Binding-site contacts:
Ligand atom C7 contacts residue GLU87 of chain 1.B at 4.2 Å.
Ligand atom O5 contacts residue ASN137 of chain 1.B at 2.5 Å (h-bond).
Ligand atom C2 contacts residue ASN137 of chain 1.B at 2.5 Å.
Ligand atom O7 contacts residue GLU87 of chain 1.B at 3.1 Å (salt-bridge).
Ligand atom C7 contacts residue ASN137 of chain 1.B at 3.1 Å.
Ligand atom O7 contacts residue ASN137 of chain 1.B at 3.3 Å (h-bond).
Ligand atom C1 contacts residue GLU87 of chain 1.B at 4.3 Å.
Ligand atom C1 contacts residue ASN137 of chain 1.B at 1.4 Å.
Ligand atom C4 contacts residue ASN137 of chain 1.B at 4.3 Å.
Ligand atom C3 contacts residue ASN137 of chain 1.B at 3.7 Å.
Ligand atom C8 contacts residue ASN137 of chain 1.B at 4.2 Å.
Ligand atom C5 contacts residue ASN137 of chain 1.B at 3.8 Å.
Ligand atom N2 contacts residue ASN137 of chain 1.B at 2.7 Å (h-bond).

This protein binds this small molecule.
Small molecule (SMILES): CC(=O)N[C@@H]1[C@@H](O)[C@H](O)[C@@H](CO)O[C@H]1O

Sequence of chain 1.B:
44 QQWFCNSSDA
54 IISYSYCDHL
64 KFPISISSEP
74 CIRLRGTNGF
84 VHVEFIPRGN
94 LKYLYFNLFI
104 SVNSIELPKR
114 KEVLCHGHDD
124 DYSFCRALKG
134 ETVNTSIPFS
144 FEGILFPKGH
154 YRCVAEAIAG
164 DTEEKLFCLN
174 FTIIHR